Sequence of chain 1.I:
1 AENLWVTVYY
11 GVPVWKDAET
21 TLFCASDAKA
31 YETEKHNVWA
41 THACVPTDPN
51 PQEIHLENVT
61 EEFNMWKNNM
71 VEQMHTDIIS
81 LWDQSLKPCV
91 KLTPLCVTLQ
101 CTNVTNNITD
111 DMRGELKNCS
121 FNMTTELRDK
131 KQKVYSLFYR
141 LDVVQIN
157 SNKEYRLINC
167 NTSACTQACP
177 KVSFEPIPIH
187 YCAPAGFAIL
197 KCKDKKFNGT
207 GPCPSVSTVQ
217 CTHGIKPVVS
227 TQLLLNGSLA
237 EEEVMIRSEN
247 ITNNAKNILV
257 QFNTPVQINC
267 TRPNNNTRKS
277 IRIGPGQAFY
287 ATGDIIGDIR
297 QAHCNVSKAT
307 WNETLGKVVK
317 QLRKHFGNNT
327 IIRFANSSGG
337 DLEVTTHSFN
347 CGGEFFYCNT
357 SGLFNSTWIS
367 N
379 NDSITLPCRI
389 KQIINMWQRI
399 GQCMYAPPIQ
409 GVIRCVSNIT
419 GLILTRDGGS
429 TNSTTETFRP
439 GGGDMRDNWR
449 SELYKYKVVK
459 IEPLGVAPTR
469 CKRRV

A protein and the small-molecule ligand that binds it are described below.
Small molecule (SMILES): CC(=O)N[C@@H]1[C@@H](O)[C@H](O)[C@@H](CO)O[C@H]1O

Sequence of chain 1.C:
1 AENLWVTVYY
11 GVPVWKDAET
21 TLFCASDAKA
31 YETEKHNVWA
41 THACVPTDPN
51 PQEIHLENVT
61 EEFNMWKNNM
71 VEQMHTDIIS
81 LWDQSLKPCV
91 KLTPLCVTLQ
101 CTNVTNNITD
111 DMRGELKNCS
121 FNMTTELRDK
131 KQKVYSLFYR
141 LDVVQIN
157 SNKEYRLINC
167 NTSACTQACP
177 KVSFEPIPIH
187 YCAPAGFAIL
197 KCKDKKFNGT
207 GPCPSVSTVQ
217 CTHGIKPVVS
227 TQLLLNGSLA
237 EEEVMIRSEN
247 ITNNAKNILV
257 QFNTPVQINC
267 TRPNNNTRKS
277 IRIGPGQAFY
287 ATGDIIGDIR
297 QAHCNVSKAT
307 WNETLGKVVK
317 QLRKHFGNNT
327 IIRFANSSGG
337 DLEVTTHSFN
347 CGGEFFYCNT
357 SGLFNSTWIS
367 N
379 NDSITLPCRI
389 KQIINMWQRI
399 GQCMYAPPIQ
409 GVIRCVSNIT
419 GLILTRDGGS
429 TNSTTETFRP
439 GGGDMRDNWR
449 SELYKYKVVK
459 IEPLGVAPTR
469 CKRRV

Sequence of chain 1.G:
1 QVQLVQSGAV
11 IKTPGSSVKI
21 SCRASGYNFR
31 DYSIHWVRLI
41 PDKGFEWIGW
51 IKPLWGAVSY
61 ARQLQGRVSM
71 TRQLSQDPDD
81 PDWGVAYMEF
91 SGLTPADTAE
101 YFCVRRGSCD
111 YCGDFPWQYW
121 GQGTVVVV

Binding-site contacts:
Ligand atom C2 contacts residue ASN167 of chain 1.C at 2.4 Å.
Ligand atom C6 contacts residue ILE164 of chain 1.C at 4.5 Å (hydrophobic).
Ligand atom O7 contacts residue ARG278 of chain 1.I at 3.5 Å (salt-bridge).
Ligand atom C1 contacts residue ASN167 of chain 1.C at 1.4 Å.
Ligand atom C3 contacts residue ASN167 of chain 1.C at 3.8 Å.
Ligand atom O7 contacts residue ASN167 of chain 1.C at 3.3 Å (h-bond).
Ligand atom C5 contacts residue ARG162 of chain 1.C at 3.6 Å.
Ligand atom O6 contacts residue ARG162 of chain 1.C at 3.8 Å.
Ligand atom C5 contacts residue ILE164 of chain 1.C at 4.2 Å (hydrophobic).
Ligand atom C8 contacts residue ASN167 of chain 1.C at 4.0 Å.
Ligand atom N2 contacts residue GLN76 of chain 1.G at 4.2 Å.
Ligand atom C4 contacts residue ASN167 of chain 1.C at 4.2 Å.
Ligand atom C6 contacts residue ARG162 of chain 1.C at 3.4 Å.
Ligand atom C5 contacts residue ASN167 of chain 1.C at 3.7 Å.
Ligand atom O5 contacts residue ARG162 of chain 1.C at 2.8 Å (salt-bridge).
Ligand atom C7 contacts residue ASN167 of chain 1.C at 3.3 Å.
Ligand atom C8 contacts residue GLN76 of chain 1.G at 4.0 Å.
Ligand atom N2 contacts residue ASN167 of chain 1.C at 2.9 Å (h-bond).
Ligand atom C1 contacts residue ARG162 of chain 1.C at 3.7 Å.
Ligand atom O5 contacts residue ASN167 of chain 1.C at 2.4 Å (h-bond).